Binding-site contacts:
Ligand atom OXT contacts residue MET216 of chain 44.A at 4.2 Å.
Ligand atom C contacts residue TYR210 of chain 44.A at 4.1 Å (hydrophobic).
Ligand atom C10 contacts residue TYR192 of chain 44.A at 4.3 Å (hydrophobic).
Ligand atom C4 contacts residue ILE95 of chain 44.A at 4.0 Å (hydrophobic).
Ligand atom C2 contacts residue TYR146 of chain 44.A at 3.9 Å (hydrophobic).
Ligand atom O contacts residue TYR192 of chain 44.A at 3.9 Å.
Ligand atom C7 contacts residue VAL117 of chain 44.A at 4.3 Å (hydrophobic).
Ligand atom OXT contacts residue ASN194 of chain 44.A at 4.3 Å.
Ligand atom C8 contacts residue MET216 of chain 44.A at 3.9 Å (hydrophobic).
Ligand atom C7 contacts residue TYR192 of chain 44.A at 4.4 Å (hydrophobic).
Ligand atom C6 contacts residue TYR192 of chain 44.A at 4.4 Å (hydrophobic).
Ligand atom C1 contacts residue VAL119 of chain 44.A at 4.2 Å (hydrophobic).
Ligand atom C9 contacts residue TYR192 of chain 44.A at 4.1 Å (hydrophobic).
Ligand atom O contacts residue ASN194 of chain 44.A at 3.0 Å (h-bond).
Ligand atom C1 contacts residue ILE183 of chain 44.A at 4.2 Å (hydrophobic).
Ligand atom C2 contacts residue ILE183 of chain 44.A at 4.2 Å (hydrophobic).
Ligand atom N contacts residue ILE219 of chain 44.A at 4.0 Å.
Ligand atom C5 contacts residue ILE183 of chain 44.A at 4.4 Å (hydrophobic).
Ligand atom O contacts residue LEU107 of chain 44.A at 4.4 Å.
Ligand atom C1 contacts residue ILE219 of chain 44.A at 4.1 Å (hydrophobic).
Ligand atom C contacts residue TYR192 of chain 44.A at 4.2 Å (hydrophobic).
Ligand atom C7 contacts residue ILE95 of chain 44.A at 4.3 Å (hydrophobic).
Ligand atom C9 contacts residue PHE240 of chain 44.A at 4.1 Å (hydrophobic).
Ligand atom C5 contacts residue PHE240 of chain 44.A at 4.1 Å (hydrophobic).
Ligand atom C7 contacts residue PHE240 of chain 44.A at 3.9 Å (hydrophobic).
Ligand atom C9 contacts residue PHE115 of chain 44.A at 4.1 Å (hydrophobic).
Ligand atom C3 contacts residue ILE183 of chain 44.A at 3.7 Å (hydrophobic).
Ligand atom C8 contacts residue TYR192 of chain 44.A at 3.6 Å (hydrophobic).
Ligand atom O contacts residue VAL113 of chain 44.A at 4.0 Å.
Ligand atom CA2 contacts residue PHE115 of chain 44.A at 4.3 Å (hydrophobic).
Ligand atom OXT contacts residue TYR210 of chain 44.A at 3.0 Å (h-bond).
Ligand atom C5 contacts residue ILE95 of chain 44.A at 3.8 Å (hydrophobic).
Ligand atom C2 contacts residue ILE95 of chain 44.A at 3.8 Å (hydrophobic).
Ligand atom C4 contacts residue ILE183 of chain 44.A at 4.2 Å (hydrophobic).
Ligand atom C contacts residue ASN194 of chain 44.A at 4.0 Å.
Ligand atom N contacts residue TYR146 of chain 44.A at 4.1 Å.
Ligand atom C3 contacts residue ILE95 of chain 44.A at 4.2 Å (hydrophobic).
Ligand atom C10 contacts residue MET216 of chain 44.A at 3.6 Å (hydrophobic).
Ligand atom N contacts residue MET181 of chain 44.A at 3.9 Å.
Ligand atom C6 contacts residue ILE95 of chain 44.A at 4.1 Å (hydrophobic).

Sequence of chain 44.A:
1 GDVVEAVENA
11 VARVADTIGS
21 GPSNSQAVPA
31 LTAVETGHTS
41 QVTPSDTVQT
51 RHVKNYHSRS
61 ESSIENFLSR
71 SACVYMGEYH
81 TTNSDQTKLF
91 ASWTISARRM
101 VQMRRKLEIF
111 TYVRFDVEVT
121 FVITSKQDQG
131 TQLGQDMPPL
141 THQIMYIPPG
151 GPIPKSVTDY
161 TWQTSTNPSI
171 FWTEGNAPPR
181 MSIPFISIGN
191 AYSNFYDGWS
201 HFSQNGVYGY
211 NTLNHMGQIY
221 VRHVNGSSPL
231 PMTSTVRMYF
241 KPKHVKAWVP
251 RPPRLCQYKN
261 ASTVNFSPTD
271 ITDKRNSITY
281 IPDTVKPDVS

The protein below binds the small molecule below.
Small molecule (SMILES): NCCCCCCCCCCCC(=O)O